Sequence of chain 1.F:
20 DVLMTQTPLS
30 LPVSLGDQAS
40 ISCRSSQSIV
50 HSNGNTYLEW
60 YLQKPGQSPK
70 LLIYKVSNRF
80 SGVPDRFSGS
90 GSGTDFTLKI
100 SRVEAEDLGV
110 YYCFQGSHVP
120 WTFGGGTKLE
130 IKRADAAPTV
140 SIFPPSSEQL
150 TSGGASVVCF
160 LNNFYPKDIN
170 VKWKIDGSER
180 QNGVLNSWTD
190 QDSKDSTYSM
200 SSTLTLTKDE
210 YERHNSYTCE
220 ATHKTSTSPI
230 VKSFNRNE

Sequence of chain 1.G:
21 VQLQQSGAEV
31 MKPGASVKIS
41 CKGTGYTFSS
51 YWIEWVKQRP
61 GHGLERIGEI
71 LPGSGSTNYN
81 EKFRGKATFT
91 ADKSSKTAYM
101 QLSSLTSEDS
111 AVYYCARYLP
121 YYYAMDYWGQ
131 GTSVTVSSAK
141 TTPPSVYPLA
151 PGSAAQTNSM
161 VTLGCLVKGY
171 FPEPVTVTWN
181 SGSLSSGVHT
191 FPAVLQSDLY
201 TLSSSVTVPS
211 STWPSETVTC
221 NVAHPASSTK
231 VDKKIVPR

Binding-site contacts:
Ligand atom C3 contacts residue ASP202 of chain 1.C at 3.9 Å.
Ligand atom N2 contacts residue ASN143 of chain 1.C at 2.9 Å (h-bond).
Ligand atom C8 contacts residue ASN143 of chain 1.C at 4.3 Å.
Ligand atom C7 contacts residue ARG186 of chain 1.C at 3.3 Å.
Ligand atom C3 contacts residue ASN143 of chain 1.C at 3.8 Å.
Ligand atom C8 contacts residue ARG186 of chain 1.C at 3.9 Å.
Ligand atom C1 contacts residue TYR122 of chain 1.G at 4.0 Å (hydrophobic).
Ligand atom C3 contacts residue ARG186 of chain 1.C at 4.1 Å.
Ligand atom C5 contacts residue ASN143 of chain 1.C at 3.6 Å.
Ligand atom N2 contacts residue TYR122 of chain 1.G at 3.0 Å (h-bond).
Ligand atom C8 contacts residue TYR121 of chain 1.G at 4.0 Å (hydrophobic).
Ligand atom C6 contacts residue ASN52 of chain 1.F at 4.1 Å.
Ligand atom C8 contacts residue ILE204 of chain 1.C at 3.8 Å (hydrophobic).
Ligand atom C2 contacts residue ASN143 of chain 1.C at 2.4 Å.
Ligand atom N2 contacts residue ARG186 of chain 1.C at 3.7 Å.
Ligand atom C2 contacts residue ARG186 of chain 1.C at 4.0 Å.
Ligand atom C3 contacts residue TYR122 of chain 1.G at 3.7 Å (hydrophobic).
Ligand atom C4 contacts residue ASP202 of chain 1.C at 4.3 Å.
Ligand atom O3 contacts residue ARG186 of chain 1.C at 3.3 Å (salt-bridge).
Ligand atom C8 contacts residue TYR122 of chain 1.G at 3.9 Å (hydrophobic).
Ligand atom O3 contacts residue ASN52 of chain 1.F at 3.7 Å.
Ligand atom C6 contacts residue ASN54 of chain 1.F at 2.9 Å.
Ligand atom C1 contacts residue ASN143 of chain 1.C at 1.4 Å.
Ligand atom C6 contacts residue ARG186 of chain 1.C at 3.8 Å.
Ligand atom O7 contacts residue ARG186 of chain 1.C at 3.3 Å (salt-bridge).
Ligand atom C1 contacts residue ASP202 of chain 1.C at 3.9 Å.
Ligand atom O5 contacts residue ASP202 of chain 1.C at 4.3 Å.
Ligand atom C7 contacts residue ILE204 of chain 1.C at 4.0 Å (hydrophobic).
Ligand atom O6 contacts residue ASN52 of chain 1.F at 4.2 Å.
Ligand atom C4 contacts residue ASN143 of chain 1.C at 4.2 Å.
Ligand atom C2 contacts residue ASP202 of chain 1.C at 4.3 Å.
Ligand atom N2 contacts residue ILE204 of chain 1.C at 4.1 Å.
Ligand atom C5 contacts residue ASP202 of chain 1.C at 3.9 Å.
Ligand atom O7 contacts residue ASN143 of chain 1.C at 2.9 Å (h-bond).
Ligand atom O5 contacts residue ASN143 of chain 1.C at 2.3 Å (h-bond).
Ligand atom O6 contacts residue ASN54 of chain 1.F at 2.9 Å (h-bond).
Ligand atom C2 contacts residue TYR122 of chain 1.G at 3.7 Å (hydrophobic).
Ligand atom O5 contacts residue ARG186 of chain 1.C at 4.1 Å.
Ligand atom C7 contacts residue TYR122 of chain 1.G at 3.9 Å (hydrophobic).
Ligand atom C7 contacts residue ASN143 of chain 1.C at 3.1 Å.

A protein and the small-molecule ligand that binds it are described below.
Small molecule (SMILES): CC(=O)N[C@H]1[C@H](O[C@H]2[C@H](O)[C@@H](NC(C)=O)CO[C@@H]2CO)O[C@H](CO)[C@@H](O[C@@H]2O[C@H](CO)[C@@H](O)[C@H](O)[C@@H]2O)[C@@H]1O

Sequence of chain 1.C:
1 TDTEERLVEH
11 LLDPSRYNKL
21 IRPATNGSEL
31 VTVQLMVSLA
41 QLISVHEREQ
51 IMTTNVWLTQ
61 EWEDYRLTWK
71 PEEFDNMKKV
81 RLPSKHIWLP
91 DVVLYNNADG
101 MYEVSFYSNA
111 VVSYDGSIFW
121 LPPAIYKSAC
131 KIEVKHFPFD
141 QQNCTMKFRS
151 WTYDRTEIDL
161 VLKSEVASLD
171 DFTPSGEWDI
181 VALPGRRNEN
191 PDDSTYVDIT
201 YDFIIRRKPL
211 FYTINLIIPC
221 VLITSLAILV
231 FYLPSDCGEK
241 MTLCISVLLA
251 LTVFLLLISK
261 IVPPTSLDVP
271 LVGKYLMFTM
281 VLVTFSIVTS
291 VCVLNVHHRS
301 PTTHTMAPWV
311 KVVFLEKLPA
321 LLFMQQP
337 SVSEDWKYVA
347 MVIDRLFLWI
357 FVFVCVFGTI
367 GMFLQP